Sequence of chain 1.G:
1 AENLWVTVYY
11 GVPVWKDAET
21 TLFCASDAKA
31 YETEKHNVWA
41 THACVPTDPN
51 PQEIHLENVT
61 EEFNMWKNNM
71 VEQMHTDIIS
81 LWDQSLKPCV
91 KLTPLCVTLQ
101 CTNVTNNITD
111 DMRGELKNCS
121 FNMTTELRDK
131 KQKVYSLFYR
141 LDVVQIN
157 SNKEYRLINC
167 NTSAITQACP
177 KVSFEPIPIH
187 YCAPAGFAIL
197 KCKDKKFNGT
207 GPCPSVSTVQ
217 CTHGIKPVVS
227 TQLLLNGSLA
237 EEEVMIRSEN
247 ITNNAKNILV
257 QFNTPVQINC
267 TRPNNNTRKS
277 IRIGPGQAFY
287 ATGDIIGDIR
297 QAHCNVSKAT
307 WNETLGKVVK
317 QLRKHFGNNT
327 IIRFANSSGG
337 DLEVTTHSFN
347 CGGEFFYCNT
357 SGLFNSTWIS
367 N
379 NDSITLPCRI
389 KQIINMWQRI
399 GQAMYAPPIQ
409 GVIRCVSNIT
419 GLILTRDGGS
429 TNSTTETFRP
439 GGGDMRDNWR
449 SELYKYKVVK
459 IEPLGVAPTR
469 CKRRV

This protein binds this small molecule.
Small molecule (SMILES): CC(=O)N[C@H]1[C@H](O[C@H]2[C@H](O)[C@@H](NC(C)=O)CO[C@@H]2CO)O[C@H](CO)[C@@H](O[C@@H]2O[C@H](CO[C@H]3O[C@H](CO)[C@@H](O)[C@H](O)[C@@H]3O)[C@@H](O)[C@H](O[C@H]3O[C@H](CO)[C@@H](O)[C@H](O)[C@@H]3O)[C@@H]2O)[C@@H]1O

Binding-site contacts:
Ligand atom C2 contacts residue NAG1 of chain 1.GA at 3.8 Å.
Ligand atom O7 contacts residue ASN355 of chain 1.G at 3.9 Å.
Ligand atom O6 contacts residue NAG2 of chain 1.IA at 3.8 Å.
Ligand atom C7 contacts residue ASN355 of chain 1.G at 3.4 Å.
Ligand atom C2 contacts residue ASN355 of chain 1.G at 2.0 Å.
Ligand atom C8 contacts residue NAG1 of chain 1.IA at 3.3 Å.
Ligand atom C5 contacts residue SER357 of chain 1.G at 3.8 Å.
Ligand atom N2 contacts residue NAG1 of chain 1.GA at 2.9 Å (h-bond).
Ligand atom C1 contacts residue SER357 of chain 1.G at 3.5 Å.
Ligand atom C1 contacts residue ASN355 of chain 1.G at 1.4 Å.
Ligand atom C7 contacts residue NAG1 of chain 1.IA at 4.2 Å.
Ligand atom O7 contacts residue NAG1 of chain 1.GA at 3.0 Å (h-bond).
Ligand atom O5 contacts residue ASN355 of chain 1.G at 2.4 Å (h-bond).
Ligand atom C1 contacts residue NAG1 of chain 1.GA at 4.0 Å.
Ligand atom O3 contacts residue NAG2 of chain 1.GA at 4.3 Å.
Ligand atom C6 contacts residue NAG2 of chain 1.GA at 3.6 Å.
Ligand atom C5 contacts residue NAG1 of chain 1.IA at 4.1 Å.
Ligand atom O5 contacts residue NAG2 of chain 1.GA at 4.5 Å.
Ligand atom C8 contacts residue NAG1 of chain 1.GA at 3.6 Å.
Ligand atom C3 contacts residue ASN355 of chain 1.G at 3.5 Å.
Ligand atom O5 contacts residue SER357 of chain 1.G at 3.8 Å.
Ligand atom C2 contacts residue SER357 of chain 1.G at 4.5 Å.
Ligand atom C3 contacts residue NAG1 of chain 1.GA at 4.0 Å.
Ligand atom O3 contacts residue ASN355 of chain 1.G at 4.4 Å.
Ligand atom O6 contacts residue NAG2 of chain 1.GA at 3.3 Å.
Ligand atom C5 contacts residue ASN355 of chain 1.G at 3.6 Å.
Ligand atom C8 contacts residue ASN355 of chain 1.G at 4.4 Å.
Ligand atom O3 contacts residue NAG1 of chain 1.GA at 4.4 Å.
Ligand atom O4 contacts residue NAG2 of chain 1.GA at 4.2 Å.
Ligand atom C4 contacts residue NAG2 of chain 1.GA at 4.4 Å.
Ligand atom N2 contacts residue ASN355 of chain 1.G at 2.5 Å (h-bond).
Ligand atom C4 contacts residue ASN355 of chain 1.G at 4.0 Å.
Ligand atom C6 contacts residue NAG1 of chain 1.IA at 3.7 Å.
Ligand atom C7 contacts residue NAG1 of chain 1.GA at 3.7 Å.